Binding-site contacts:
Ligand atom C4 contacts residue ASN16 of chain 1.B at 4.2 Å.
Ligand atom C4 contacts residue GLY19 of chain 1.B at 4.5 Å.
Ligand atom O5 contacts residue ASN16 of chain 1.B at 2.4 Å (h-bond).
Ligand atom N2 contacts residue ASN16 of chain 1.B at 2.9 Å (h-bond).
Ligand atom C6 contacts residue ARG22 of chain 1.B at 2.9 Å.
Ligand atom O7 contacts residue ARG22 of chain 1.B at 4.0 Å.
Ligand atom C7 contacts residue VAL21 of chain 1.B at 3.5 Å (hydrophobic).
Ligand atom C5 contacts residue ARG22 of chain 1.B at 3.9 Å.
Ligand atom C7 contacts residue THR5 of chain 1.B at 3.9 Å.
Ligand atom C1 contacts residue ASN16 of chain 1.B at 1.4 Å.
Ligand atom O5 contacts residue ARG22 of chain 1.B at 3.8 Å.
Ligand atom C3 contacts residue ASN16 of chain 1.B at 3.8 Å.
Ligand atom N2 contacts residue VAL21 of chain 1.B at 2.6 Å (h-bond).
Ligand atom O6 contacts residue ARG22 of chain 1.B at 2.8 Å (salt-bridge).
Ligand atom C5 contacts residue GLY19 of chain 1.B at 3.4 Å.
Ligand atom C3 contacts residue VAL21 of chain 1.B at 3.9 Å (hydrophobic).
Ligand atom C2 contacts residue VAL21 of chain 1.B at 3.5 Å (hydrophobic).
Ligand atom C2 contacts residue ASN16 of chain 1.B at 2.5 Å.
Ligand atom C1 contacts residue GLY19 of chain 1.B at 3.8 Å.
Ligand atom N2 contacts residue ARG22 of chain 1.B at 4.4 Å.
Ligand atom O7 contacts residue THR5 of chain 1.B at 4.1 Å.
Ligand atom C8 contacts residue ASN16 of chain 1.B at 3.6 Å.
Ligand atom O7 contacts residue PHE10 of chain 1.B at 3.9 Å.
Ligand atom O5 contacts residue GLY19 of chain 1.B at 3.3 Å.
Ligand atom O7 contacts residue SER23 of chain 1.B at 4.1 Å.
Ligand atom C1 contacts residue VAL21 of chain 1.B at 3.6 Å (hydrophobic).
Ligand atom C8 contacts residue THR5 of chain 1.B at 3.5 Å.
Ligand atom C5 contacts residue ASN16 of chain 1.B at 3.7 Å.
Ligand atom O7 contacts residue VAL21 of chain 1.B at 3.5 Å (h-bond).
Ligand atom C7 contacts residue ASN16 of chain 1.B at 3.6 Å.
Ligand atom C6 contacts residue GLY19 of chain 1.B at 3.8 Å.

Sequence of chain 1.B:
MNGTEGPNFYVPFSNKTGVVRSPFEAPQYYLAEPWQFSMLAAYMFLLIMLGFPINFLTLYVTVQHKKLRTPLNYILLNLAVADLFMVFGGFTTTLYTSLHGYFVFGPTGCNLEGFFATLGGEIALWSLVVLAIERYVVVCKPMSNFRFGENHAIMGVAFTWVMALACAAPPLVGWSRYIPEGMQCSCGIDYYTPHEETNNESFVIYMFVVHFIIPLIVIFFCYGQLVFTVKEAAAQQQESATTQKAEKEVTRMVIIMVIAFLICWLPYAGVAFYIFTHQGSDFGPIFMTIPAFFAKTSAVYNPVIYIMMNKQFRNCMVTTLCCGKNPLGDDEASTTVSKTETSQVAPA

A protein and the small-molecule ligand that binds it are described below.
Small molecule (SMILES): CC(=O)N[C@H]1[C@H](O[C@H]2[C@H](O)[C@@H](NC(C)=O)CO[C@@H]2CO)O[C@H](CO)[C@@H](O[C@@H]2O[C@H](CO)[C@@H](O)[C@H](O[C@H]3O[C@H](CO)[C@@H](O)[C@H](O)[C@@H]3O)[C@@H]2O)[C@@H]1O